Sequence of chain 1.B:
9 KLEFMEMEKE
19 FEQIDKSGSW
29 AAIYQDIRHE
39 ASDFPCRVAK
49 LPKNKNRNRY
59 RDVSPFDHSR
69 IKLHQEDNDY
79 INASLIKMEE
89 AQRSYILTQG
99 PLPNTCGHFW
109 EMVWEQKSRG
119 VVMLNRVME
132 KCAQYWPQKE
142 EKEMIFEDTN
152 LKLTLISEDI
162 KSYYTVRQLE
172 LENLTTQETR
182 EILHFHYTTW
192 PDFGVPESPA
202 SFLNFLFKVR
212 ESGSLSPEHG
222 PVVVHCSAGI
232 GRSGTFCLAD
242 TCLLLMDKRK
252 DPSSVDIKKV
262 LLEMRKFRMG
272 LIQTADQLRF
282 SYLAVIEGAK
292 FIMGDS

This small molecule binds to this protein.
Small molecule (SMILES): COC(=O)c1ccc([C@@](C/C=C/c2ccccc2)(Cc2ccc(C(F)(F)P(=O)(O)O)cc2)n2nnc3ccccc32)cc1

Binding-site contacts:
Ligand atom C47 contacts residue MET270 of chain 1.B at 3.7 Å (hydrophobic).
Ligand atom O33 contacts residue ALA229 of chain 1.B at 3.2 Å.
Ligand atom O32 contacts residue ARG233 of chain 1.B at 2.9 Å (salt-bridge).
Ligand atom F29 contacts residue ARG233 of chain 1.B at 3.6 Å.
Ligand atom P31 contacts residue GLY232 of chain 1.B at 3.7 Å.
Ligand atom P31 contacts residue ARG233 of chain 1.B at 3.7 Å.
Ligand atom O33 contacts residue ILE231 of chain 1.B at 3.2 Å (h-bond).
Ligand atom C48 contacts residue MET270 of chain 1.B at 3.6 Å (hydrophobic).
Ligand atom C3 contacts residue ALA229 of chain 1.B at 3.5 Å (hydrophobic).
Ligand atom C41 contacts residue GLN274 of chain 1.B at 3.6 Å.
Ligand atom F29 contacts residue PHE194 of chain 1.B at 3.5 Å.
Ligand atom C17 contacts residue ARG59 of chain 1.B at 3.5 Å.
Ligand atom O32 contacts residue GLY232 of chain 1.B at 3.4 Å.
Ligand atom F30 contacts residue GLN274 of chain 1.B at 3.5 Å.
Ligand atom F30 contacts residue PHE194 of chain 1.B at 3.5 Å.
Ligand atom C5 contacts residue PHE194 of chain 1.B at 3.5 Å (hydrophobic).
Ligand atom F29 contacts residue ASP193 of chain 1.B at 3.5 Å.
Ligand atom O33 contacts residue GLY232 of chain 1.B at 2.9 Å (h-bond).
Ligand atom O34 contacts residue ARG233 of chain 1.B at 2.8 Å (salt-bridge).
Ligand atom O33 contacts residue GLY230 of chain 1.B at 3.6 Å (h-bond).
Ligand atom C4 contacts residue PHE194 of chain 1.B at 3.7 Å (hydrophobic).
Ligand atom C5 contacts residue ALA229 of chain 1.B at 3.7 Å (hydrophobic).
Ligand atom C6 contacts residue PHE194 of chain 1.B at 3.7 Å (hydrophobic).
Ligand atom O33 contacts residue CYS227 of chain 1.B at 3.4 Å (h-bond).
Ligand atom C13 contacts residue TYR58 of chain 1.B at 3.5 Å (hydrophobic).
Ligand atom C49 contacts residue VAL61 of chain 1.B at 3.6 Å (hydrophobic).
Ligand atom O34 contacts residue ALA229 of chain 1.B at 2.9 Å (h-bond).
Ligand atom O32 contacts residue CYS227 of chain 1.B at 3.5 Å (h-bond).
Ligand atom P31 contacts residue CYS227 of chain 1.B at 3.5 Å.
Ligand atom C45 contacts residue GLN274 of chain 1.B at 3.5 Å.
Ligand atom C56 contacts residue TYR58 of chain 1.B at 3.7 Å (hydrophobic).
Ligand atom N22 contacts residue ASP60 of chain 1.B at 3.0 Å (salt-bridge).
Ligand atom C45 contacts residue ILE231 of chain 1.B at 3.6 Å (hydrophobic).
Ligand atom N23 contacts residue TYR58 of chain 1.B at 3.4 Å.
Ligand atom N22 contacts residue ARG59 of chain 1.B at 3.7 Å.
Ligand atom O34 contacts residue SER228 of chain 1.B at 3.0 Å (h-bond).
Ligand atom O34 contacts residue CYS227 of chain 1.B at 3.5 Å (h-bond).
Ligand atom C48 contacts residue ASP60 of chain 1.B at 3.3 Å.
Ligand atom C4 contacts residue ALA229 of chain 1.B at 3.5 Å (hydrophobic).
Ligand atom C1 contacts residue TYR58 of chain 1.B at 3.6 Å (hydrophobic).